Sequence of chain 1.B:
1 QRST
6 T

A small-molecule ligand and the protein it binds are described below.
Small molecule (SMILES): C=CC(C)(C)OC[C@H]1O[C@H](O[C@@H]2C3=C([C@H](C)COC(C)=O)C[C@H](O)[C@]3(C)/C=C3/[C@@H](COC)CC[C@H]3[C@@H](C)[C@H]2O)[C@H](O)[C@@H](OC(C)=O)[C@@H]1O

Sequence of chain 1.A:
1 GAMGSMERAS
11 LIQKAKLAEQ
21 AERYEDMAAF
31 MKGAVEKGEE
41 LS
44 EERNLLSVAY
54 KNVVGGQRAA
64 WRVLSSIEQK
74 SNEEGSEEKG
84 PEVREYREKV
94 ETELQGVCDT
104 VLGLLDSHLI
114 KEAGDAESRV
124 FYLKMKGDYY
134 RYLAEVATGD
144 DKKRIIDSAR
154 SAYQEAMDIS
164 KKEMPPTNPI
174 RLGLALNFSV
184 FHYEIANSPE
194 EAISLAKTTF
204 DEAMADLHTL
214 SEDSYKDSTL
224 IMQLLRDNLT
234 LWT

Binding-site contacts:
Ligand atom C7 contacts residue ASN47 of chain 1.A at 3.7 Å.
Ligand atom O32 contacts residue LYS127 of chain 1.A at 2.8 Å (salt-bridge).
Ligand atom C45 contacts residue VAL51 of chain 1.A at 4.1 Å (hydrophobic).
Ligand atom C10 contacts residue THR6 of chain 1.B at 3.7 Å.
Ligand atom C25 contacts residue ILE224 of chain 1.A at 4.0 Å (hydrophobic).
Ligand atom C7 contacts residue VAL51 of chain 1.A at 3.7 Å (hydrophobic).
Ligand atom C5 contacts residue THR6 of chain 1.B at 3.9 Å.
Ligand atom C25 contacts residue THR6 of chain 1.B at 4.0 Å.
Ligand atom C38 contacts residue LYS127 of chain 1.A at 3.6 Å.
Ligand atom C23 contacts residue PHE124 of chain 1.A at 3.9 Å (hydrophobic).
Ligand atom C6 contacts residue VAL51 of chain 1.A at 4.1 Å (hydrophobic).
Ligand atom C38 contacts residue MET128 of chain 1.A at 3.5 Å (hydrophobic).
Ligand atom O13 contacts residue THR6 of chain 1.B at 3.6 Å (h-bond).
Ligand atom C27 contacts residue LYS127 of chain 1.A at 3.8 Å.
Ligand atom C48 contacts residue GLU19 of chain 1.A at 4.0 Å.
Ligand atom C7 contacts residue SER50 of chain 1.A at 3.9 Å.
Ligand atom C27 contacts residue PHE124 of chain 1.A at 3.7 Å (hydrophobic).
Ligand atom C18 contacts residue ILE224 of chain 1.A at 3.8 Å (hydrophobic).
Ligand atom C46 contacts residue GLU19 of chain 1.A at 3.8 Å.
Ligand atom C18 contacts residue LEU223 of chain 1.A at 4.1 Å (hydrophobic).
Ligand atom C23 contacts residue ASN47 of chain 1.A at 3.7 Å.
Ligand atom C12 contacts residue THR6 of chain 1.B at 4.0 Å.
Ligand atom C14 contacts residue ASN47 of chain 1.A at 3.6 Å.
Ligand atom C48 contacts residue LEU48 of chain 1.A at 4.1 Å (hydrophobic).
Ligand atom C26 contacts residue ILE173 of chain 1.A at 4.2 Å (hydrophobic).
Ligand atom C45 contacts residue LEU48 of chain 1.A at 4.2 Å (hydrophobic).
Ligand atom O22 contacts residue ASN47 of chain 1.A at 3.5 Å (h-bond).
Ligand atom C23 contacts residue ILE173 of chain 1.A at 3.9 Å (hydrophobic).
Ligand atom C20 contacts residue LYS127 of chain 1.A at 3.8 Å.
Ligand atom C26 contacts residue LYS127 of chain 1.A at 3.9 Å.
Ligand atom O24 contacts residue LEU223 of chain 1.A at 3.6 Å.
Ligand atom C25 contacts residue GLY176 of chain 1.A at 4.0 Å.
Ligand atom C25 contacts residue PRO172 of chain 1.A at 3.5 Å (hydrophobic).
Ligand atom O13 contacts residue VAL51 of chain 1.A at 3.8 Å.
Ligand atom O16 contacts residue PRO172 of chain 1.A at 3.8 Å.
Ligand atom C48 contacts residue MET27 of chain 1.A at 4.0 Å (hydrophobic).
Ligand atom C18 contacts residue THR6 of chain 1.B at 4.0 Å.
Ligand atom C48 contacts residue VAL51 of chain 1.A at 3.5 Å (hydrophobic).
Ligand atom C20 contacts residue THR6 of chain 1.B at 3.7 Å.
Ligand atom C38 contacts residue PHE124 of chain 1.A at 3.6 Å (hydrophobic).